Sequence of chain 1.B:
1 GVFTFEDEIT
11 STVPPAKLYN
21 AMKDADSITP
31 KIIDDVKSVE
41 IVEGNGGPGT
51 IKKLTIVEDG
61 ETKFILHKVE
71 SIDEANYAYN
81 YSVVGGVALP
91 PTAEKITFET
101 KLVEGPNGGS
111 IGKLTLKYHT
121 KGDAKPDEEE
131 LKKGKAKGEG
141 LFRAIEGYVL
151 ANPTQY

The protein below binds the small molecule below.
Small molecule (SMILES): O=C(O)c1cc2ccccc2cc1O

Binding-site contacts:
Ligand atom C9 contacts residue LEU141 of chain 1.B at 4.0 Å (hydrophobic).
Ligand atom O contacts residue LYS52 of chain 1.B at 3.8 Å.
Ligand atom C contacts residue TYR81 of chain 1.B at 3.9 Å (hydrophobic).
Ligand atom O2 contacts residue ASP26 of chain 1.B at 3.4 Å (salt-bridge).
Ligand atom C10 contacts residue HIS67 of chain 1.B at 3.9 Å.
Ligand atom C5 contacts residue VAL39 of chain 1.B at 4.2 Å (hydrophobic).
Ligand atom C10 contacts residue LYS52 of chain 1.B at 3.6 Å.
Ligand atom C7 contacts residue HIS67 of chain 1.B at 3.4 Å.
Ligand atom C3 contacts residue THR29 of chain 1.B at 3.8 Å.
Ligand atom C8 contacts residue HIS67 of chain 1.B at 3.6 Å.
Ligand atom C5 contacts residue ALA25 of chain 1.B at 4.0 Å (hydrophobic).
Ligand atom C4 contacts residue VAL39 of chain 1.B at 4.1 Å (hydrophobic).
Ligand atom C2 contacts residue LEU141 of chain 1.B at 4.2 Å (hydrophobic).
Ligand atom C contacts residue LEU141 of chain 1.B at 4.1 Å (hydrophobic).
Ligand atom C8 contacts residue TYR81 of chain 1.B at 4.3 Å (hydrophobic).
Ligand atom C9 contacts residue TYR81 of chain 1.B at 3.3 Å (hydrophobic).
Ligand atom O2 contacts residue ALA25 of chain 1.B at 3.6 Å.
Ligand atom C1 contacts residue ILE33 of chain 1.B at 4.2 Å (hydrophobic).
Ligand atom C2 contacts residue THR29 of chain 1.B at 3.0 Å.
Ligand atom O contacts residue TYR79 of chain 1.B at 2.8 Å (h-bond).
Ligand atom O2 contacts residue VAL39 of chain 1.B at 3.4 Å.
Ligand atom C9 contacts residue LYS137 of chain 1.B at 4.1 Å.
Ligand atom C1 contacts residue THR29 of chain 1.B at 3.8 Å.
Ligand atom O contacts residue HIS67 of chain 1.B at 3.2 Å (h-bond).
Ligand atom C8 contacts residue LEU141 of chain 1.B at 4.2 Å (hydrophobic).
Ligand atom C contacts residue LYS137 of chain 1.B at 3.8 Å.
Ligand atom C2 contacts residue LEU54 of chain 1.B at 4.1 Å (hydrophobic).
Ligand atom C3 contacts residue LEU54 of chain 1.B at 4.0 Å (hydrophobic).
Ligand atom C6 contacts residue HIS67 of chain 1.B at 3.9 Å.
Ligand atom C3 contacts residue LEU141 of chain 1.B at 4.2 Å (hydrophobic).
Ligand atom O contacts residue TYR81 of chain 1.B at 3.9 Å.
Ligand atom C4 contacts residue ALA25 of chain 1.B at 4.1 Å (hydrophobic).
Ligand atom C4 contacts residue LEU54 of chain 1.B at 4.2 Å (hydrophobic).
Ligand atom C7 contacts residue TYR81 of chain 1.B at 4.2 Å (hydrophobic).
Ligand atom C10 contacts residue TYR79 of chain 1.B at 3.3 Å (hydrophobic).
Ligand atom O1 contacts residue TYR79 of chain 1.B at 3.1 Å (h-bond).
Ligand atom C4 contacts residue THR29 of chain 1.B at 3.6 Å.
Ligand atom C8 contacts residue LEU54 of chain 1.B at 4.3 Å (hydrophobic).
Ligand atom O1 contacts residue LYS52 of chain 1.B at 2.5 Å (salt-bridge).
Ligand atom C9 contacts residue HIS67 of chain 1.B at 3.6 Å.